Sequence of chain 1.B:
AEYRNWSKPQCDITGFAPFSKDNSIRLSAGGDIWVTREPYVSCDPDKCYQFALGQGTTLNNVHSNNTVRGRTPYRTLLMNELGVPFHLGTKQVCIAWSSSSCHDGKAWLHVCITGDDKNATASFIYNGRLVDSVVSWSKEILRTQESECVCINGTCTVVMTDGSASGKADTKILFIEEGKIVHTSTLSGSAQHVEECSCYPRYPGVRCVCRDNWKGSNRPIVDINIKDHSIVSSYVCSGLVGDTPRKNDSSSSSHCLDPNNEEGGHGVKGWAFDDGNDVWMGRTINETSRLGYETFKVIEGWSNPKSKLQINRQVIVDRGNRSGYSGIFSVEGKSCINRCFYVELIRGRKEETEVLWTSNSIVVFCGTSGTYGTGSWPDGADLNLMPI

Binding-site contacts:
Ligand atom O7 contacts residue ASN70 of chain 1.B at 3.4 Å (h-bond).
Ligand atom O6 contacts residue ASN71 of chain 1.B at 4.1 Å.
Ligand atom C1 contacts residue ASN70 of chain 1.B at 1.5 Å.
Ligand atom C5 contacts residue ASN71 of chain 1.B at 3.6 Å.
Ligand atom C3 contacts residue ASN70 of chain 1.B at 3.9 Å.
Ligand atom C1 contacts residue ASN71 of chain 1.B at 3.6 Å.
Ligand atom C4 contacts residue ASN70 of chain 1.B at 4.3 Å.
Ligand atom N2 contacts residue LEU361 of chain 1.B at 4.1 Å.
Ligand atom C8 contacts residue LEU361 of chain 1.B at 3.7 Å (hydrophobic).
Ligand atom N2 contacts residue ASN70 of chain 1.B at 3.0 Å (h-bond).
Ligand atom O5 contacts residue ASN70 of chain 1.B at 2.4 Å (h-bond).
Ligand atom C6 contacts residue ASN71 of chain 1.B at 3.5 Å.
Ligand atom C5 contacts residue ASN70 of chain 1.B at 3.8 Å.
Ligand atom C2 contacts residue ASN70 of chain 1.B at 2.5 Å.
Ligand atom C7 contacts residue ASN70 of chain 1.B at 3.4 Å.
Ligand atom O5 contacts residue ASN71 of chain 1.B at 2.8 Å (h-bond).
Ligand atom C7 contacts residue LEU361 of chain 1.B at 4.0 Å (hydrophobic).

The small molecule below binds the protein below.
Small molecule (SMILES): CC(=O)N[C@@H]1[C@@H](O)[C@H](O)[C@@H](CO)O[C@H]1O